Sequence of chain 1.A:
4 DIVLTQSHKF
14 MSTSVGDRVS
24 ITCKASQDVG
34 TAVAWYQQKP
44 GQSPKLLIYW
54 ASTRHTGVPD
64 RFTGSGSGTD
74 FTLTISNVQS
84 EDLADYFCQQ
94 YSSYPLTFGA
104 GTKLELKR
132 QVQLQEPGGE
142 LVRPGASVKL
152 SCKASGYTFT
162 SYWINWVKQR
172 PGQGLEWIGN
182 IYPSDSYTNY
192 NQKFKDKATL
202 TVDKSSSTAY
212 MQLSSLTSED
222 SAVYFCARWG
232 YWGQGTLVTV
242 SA

Binding-site contacts:
Ligand atom O2 contacts residue TRP164 of chain 1.A at 3.9 Å.
Ligand atom N2 contacts residue TYR39 of chain 1.A at 4.0 Å.
Ligand atom C8 contacts residue GLN92 of chain 1.A at 3.1 Å.
Ligand atom C7 contacts residue ASN166 of chain 1.A at 3.7 Å.
Ligand atom C9 contacts residue PHE101 of chain 1.A at 3.8 Å (hydrophobic).
Ligand atom C9 contacts residue VAL168 of chain 1.A at 3.9 Å (hydrophobic).
Ligand atom C9 contacts residue TRP233 of chain 1.A at 4.0 Å (hydrophobic).
Ligand atom C11 contacts residue TYR39 of chain 1.A at 3.9 Å (hydrophobic).
Ligand atom N3 contacts residue TRP164 of chain 1.A at 3.6 Å.
Ligand atom C2 contacts residue TRP164 of chain 1.A at 3.7 Å (hydrophobic).
Ligand atom O3 contacts residue ARG229 of chain 1.A at 3.4 Å.
Ligand atom C12 contacts residue TYR97 of chain 1.A at 3.8 Å (hydrophobic).
Ligand atom O1 contacts residue TRP164 of chain 1.A at 3.5 Å.
Ligand atom C10 contacts residue TRP233 of chain 1.A at 3.4 Å (hydrophobic).
Ligand atom C10 contacts residue ALA228 of chain 1.A at 3.6 Å (hydrophobic).
Ligand atom O3 contacts residue ASN166 of chain 1.A at 3.3 Å (h-bond).
Ligand atom C3 contacts residue TRP230 of chain 1.A at 3.4 Å (hydrophobic).
Ligand atom C5 contacts residue ASN166 of chain 1.A at 3.8 Å.
Ligand atom N2 contacts residue TRP230 of chain 1.A at 2.5 Å.
Ligand atom C7 contacts residue GLN92 of chain 1.A at 2.9 Å.
Ligand atom C15 contacts residue TRP164 of chain 1.A at 3.5 Å (hydrophobic).
Ligand atom O4 contacts residue ASN181 of chain 1.A at 3.4 Å (h-bond).
Ligand atom C16 contacts residue TYR97 of chain 1.A at 3.5 Å (hydrophobic).
Ligand atom N2 contacts residue GLN92 of chain 1.A at 3.7 Å.
Ligand atom C7 contacts residue LEU99 of chain 1.A at 3.7 Å (hydrophobic).
Ligand atom N1 contacts residue ASN166 of chain 1.A at 3.8 Å.
Ligand atom C16 contacts residue LEU99 of chain 1.A at 3.6 Å (hydrophobic).
Ligand atom O3 contacts residue TRP230 of chain 1.A at 2.7 Å (h-bond).
Ligand atom N1 contacts residue TRP230 of chain 1.A at 3.6 Å.
Ligand atom C8 contacts residue LEU99 of chain 1.A at 3.7 Å (hydrophobic).
Ligand atom C9 contacts residue GLN92 of chain 1.A at 3.9 Å.
Ligand atom C5 contacts residue GLN92 of chain 1.A at 3.7 Å.
Ligand atom C3 contacts residue ASN166 of chain 1.A at 3.6 Å.
Ligand atom O4 contacts residue TRP164 of chain 1.A at 3.2 Å.
Ligand atom C4 contacts residue TRP230 of chain 1.A at 3.1 Å (hydrophobic).
Ligand atom C11 contacts residue ALA228 of chain 1.A at 4.0 Å (hydrophobic).
Ligand atom C15 contacts residue ASN166 of chain 1.A at 3.7 Å.
Ligand atom O4 contacts residue ASN166 of chain 1.A at 2.9 Å (h-bond).
Ligand atom C9 contacts residue ASN166 of chain 1.A at 3.9 Å.
Ligand atom C8 contacts residue ASN166 of chain 1.A at 3.7 Å.

A small-molecule ligand and the protein it binds are described below.
Small molecule (SMILES): CC1(C)S[C@@H]2[C@H](NC(=O)[C@H](N)c3ccccc3)C(=O)N2[C@H]1C(=O)O